The protein below binds the small molecule below.
Small molecule (SMILES): Nc1ncnc2c1ncn2[C@H]1C[C@H](O)[C@@H](COP(=O)(O)O)O1

Binding-site contacts:
Ligand atom P contacts residue HIS625 of chain 53.A at 3.9 Å.
Ligand atom O3' contacts residue PRO628 of chain 25.A at 4.1 Å.
Ligand atom C8 contacts residue SER629 of chain 25.A at 4.2 Å.
Ligand atom C6 contacts residue PRO412 of chain 25.A at 4.3 Å (hydrophobic).
Ligand atom C6 contacts residue PRO628 of chain 25.A at 2.8 Å (hydrophobic).
Ligand atom O1P contacts residue HIS625 of chain 53.A at 2.8 Å (h-bond).
Ligand atom N7 contacts residue SER629 of chain 25.A at 3.1 Å (h-bond).
Ligand atom N7 contacts residue PRO412 of chain 25.A at 4.3 Å.
Ligand atom N6 contacts residue GLY634 of chain 25.A at 3.8 Å.
Ligand atom C1' contacts residue HIS627 of chain 25.A at 4.3 Å.
Ligand atom C8 contacts residue PRO412 of chain 25.A at 4.3 Å (hydrophobic).
Ligand atom C5 contacts residue SER629 of chain 25.A at 3.5 Å.
Ligand atom N6 contacts residue PRO628 of chain 25.A at 3.4 Å (h-bond).
Ligand atom O2P contacts residue ASP623 of chain 53.A at 3.2 Å (salt-bridge).
Ligand atom N3 contacts residue PRO628 of chain 25.A at 3.5 Å (h-bond).
Ligand atom C4 contacts residue PRO628 of chain 25.A at 3.0 Å (hydrophobic).
Ligand atom C1' contacts residue PRO628 of chain 25.A at 3.9 Å (hydrophobic).
Ligand atom N7 contacts residue ASN606 of chain 25.A at 4.2 Å.
Ligand atom N6 contacts residue SER629 of chain 25.A at 3.0 Å (h-bond).
Ligand atom C3' contacts residue HIS627 of chain 25.A at 4.3 Å.
Ligand atom N1 contacts residue VAL411 of chain 25.A at 4.3 Å.
Ligand atom C4 contacts residue PRO412 of chain 25.A at 4.1 Å (hydrophobic).
Ligand atom C2 contacts residue PRO628 of chain 25.A at 3.5 Å (hydrophobic).
Ligand atom N7 contacts residue PRO628 of chain 25.A at 3.3 Å (h-bond).
Ligand atom C2 contacts residue GLY636 of chain 25.A at 3.2 Å.
Ligand atom N6 contacts residue PHE635 of chain 25.A at 3.7 Å.
Ligand atom C2' contacts residue HIS627 of chain 25.A at 3.2 Å.
Ligand atom C5 contacts residue PRO628 of chain 25.A at 2.7 Å (hydrophobic).
Ligand atom C2' contacts residue PRO628 of chain 25.A at 3.6 Å (hydrophobic).
Ligand atom N9 contacts residue PRO412 of chain 25.A at 4.2 Å.
Ligand atom C6 contacts residue SER629 of chain 25.A at 3.5 Å.
Ligand atom N6 contacts residue GLY636 of chain 25.A at 3.2 Å (h-bond).
Ligand atom N9 contacts residue PRO628 of chain 25.A at 3.7 Å.
Ligand atom N7 contacts residue HIS627 of chain 25.A at 4.1 Å.
Ligand atom N1 contacts residue GLY636 of chain 25.A at 2.9 Å (h-bond).
Ligand atom C6 contacts residue GLY636 of chain 25.A at 3.6 Å.
Ligand atom C8 contacts residue PRO628 of chain 25.A at 3.8 Å (hydrophobic).
Ligand atom N1 contacts residue PRO628 of chain 25.A at 3.2 Å (h-bond).
Ligand atom C8 contacts residue HIS627 of chain 25.A at 3.5 Å.
Ligand atom C5 contacts residue PRO412 of chain 25.A at 4.2 Å (hydrophobic).

Sequence of chain 25.A:
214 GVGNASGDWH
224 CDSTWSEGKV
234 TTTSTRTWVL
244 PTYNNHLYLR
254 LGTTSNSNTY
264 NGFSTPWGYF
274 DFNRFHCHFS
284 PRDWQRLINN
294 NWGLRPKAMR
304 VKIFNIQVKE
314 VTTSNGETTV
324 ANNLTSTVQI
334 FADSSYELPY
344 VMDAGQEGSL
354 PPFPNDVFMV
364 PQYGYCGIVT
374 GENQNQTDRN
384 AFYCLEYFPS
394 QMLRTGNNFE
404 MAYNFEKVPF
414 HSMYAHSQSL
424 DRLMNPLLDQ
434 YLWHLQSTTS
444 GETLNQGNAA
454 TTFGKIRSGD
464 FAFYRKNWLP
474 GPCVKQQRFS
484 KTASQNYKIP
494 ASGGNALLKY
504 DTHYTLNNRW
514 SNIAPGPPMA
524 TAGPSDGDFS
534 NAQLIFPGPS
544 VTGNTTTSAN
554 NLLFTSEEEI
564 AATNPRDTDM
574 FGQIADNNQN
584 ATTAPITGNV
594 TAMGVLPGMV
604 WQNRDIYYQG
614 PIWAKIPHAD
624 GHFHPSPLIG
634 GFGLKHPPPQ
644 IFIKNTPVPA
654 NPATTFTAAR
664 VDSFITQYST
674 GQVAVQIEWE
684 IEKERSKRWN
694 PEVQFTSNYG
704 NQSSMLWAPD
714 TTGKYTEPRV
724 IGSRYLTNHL

Sequence of chain 53.A:
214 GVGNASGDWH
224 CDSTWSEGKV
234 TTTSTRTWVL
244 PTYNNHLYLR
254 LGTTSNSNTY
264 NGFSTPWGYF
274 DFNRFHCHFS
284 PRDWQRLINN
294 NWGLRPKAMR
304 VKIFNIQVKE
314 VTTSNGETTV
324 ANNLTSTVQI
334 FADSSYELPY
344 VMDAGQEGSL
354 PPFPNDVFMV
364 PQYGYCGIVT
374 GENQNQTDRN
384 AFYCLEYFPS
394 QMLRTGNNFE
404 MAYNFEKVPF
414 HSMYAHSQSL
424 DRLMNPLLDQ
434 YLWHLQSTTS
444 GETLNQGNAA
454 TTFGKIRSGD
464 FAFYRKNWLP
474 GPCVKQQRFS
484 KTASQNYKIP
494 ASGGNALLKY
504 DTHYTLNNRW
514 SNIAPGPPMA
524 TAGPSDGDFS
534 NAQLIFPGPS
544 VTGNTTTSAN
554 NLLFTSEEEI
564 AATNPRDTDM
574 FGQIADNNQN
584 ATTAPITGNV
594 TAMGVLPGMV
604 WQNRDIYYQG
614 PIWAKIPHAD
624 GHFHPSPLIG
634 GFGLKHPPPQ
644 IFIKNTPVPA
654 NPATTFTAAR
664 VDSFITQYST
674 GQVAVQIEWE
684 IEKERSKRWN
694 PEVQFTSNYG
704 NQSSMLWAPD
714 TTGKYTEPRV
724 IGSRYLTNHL